A small-molecule ligand and the protein it binds are described below.
Small molecule (SMILES): O=C(Oc1c(Br)cc(Br)cc1CNC(=O)c1ccccc1[N+](=O)[O-])c1ccc(Br)cc1

Binding-site contacts:
Ligand atom C27 contacts residue TYR47 of chain 1.C at 3.4 Å (hydrophobic).
Ligand atom C27 contacts residue VAL76 of chain 1.C at 3.7 Å (hydrophobic).
Ligand atom O17 contacts residue SER129 of chain 1.C at 3.5 Å (h-bond).
Ligand atom C30 contacts residue ALA127 of chain 1.C at 3.5 Å (hydrophobic).
Ligand atom C5 contacts residue TYR64 of chain 1.C at 3.5 Å (hydrophobic).
Ligand atom N8 contacts residue THR75 of chain 1.C at 3.8 Å.
Ligand atom C2 contacts residue LEU36 of chain 1.C at 3.7 Å (hydrophobic).
Ligand atom C26 contacts residue VAL76 of chain 1.C at 3.7 Å (hydrophobic).
Ligand atom BR2 contacts residue TYR64 of chain 1.C at 3.5 Å.
Ligand atom C12 contacts residue THR75 of chain 1.C at 3.6 Å.
Ligand atom C4 contacts residue LEU36 of chain 1.C at 3.7 Å (hydrophobic).
Ligand atom C15 contacts residue PHE101 of chain 1.C at 3.7 Å (hydrophobic).
Ligand atom C12 contacts residue TYR93 of chain 1.C at 3.6 Å (hydrophobic).
Ligand atom C7 contacts residue ASP73 of chain 1.C at 3.4 Å.
Ligand atom C3 contacts residue TYR64 of chain 1.C at 3.5 Å (hydrophobic).
Ligand atom C13 contacts residue TYR93 of chain 1.C at 3.2 Å (hydrophobic).
Ligand atom N8 contacts residue ASP73 of chain 1.C at 2.8 Å (salt-bridge).
Ligand atom O18 contacts residue LEU110 of chain 1.C at 3.3 Å.
Ligand atom C2 contacts residue TYR64 of chain 1.C at 3.5 Å (hydrophobic).
Ligand atom C4 contacts residue TYR64 of chain 1.C at 3.6 Å (hydrophobic).
Ligand atom O18 contacts residue TRP60 of chain 1.C at 3.2 Å (h-bond).
Ligand atom C12 contacts residue TRP88 of chain 1.C at 3.4 Å (hydrophobic).
Ligand atom C29 contacts residue GLY126 of chain 1.C at 3.7 Å.
Ligand atom C26 contacts residue TYR47 of chain 1.C at 3.5 Å (hydrophobic).
Ligand atom O19 contacts residue TRP60 of chain 1.C at 2.9 Å (h-bond).
Ligand atom O17 contacts residue TYR56 of chain 1.C at 2.9 Å (h-bond).
Ligand atom C6 contacts residue TYR64 of chain 1.C at 3.6 Å (hydrophobic).
Ligand atom C1 contacts residue TYR64 of chain 1.C at 3.8 Å (hydrophobic).
Ligand atom C11 contacts residue TRP88 of chain 1.C at 3.5 Å (hydrophobic).
Ligand atom O19 contacts residue TYR56 of chain 1.C at 3.4 Å.
Ligand atom C11 contacts residue THR75 of chain 1.C at 3.5 Å.
Ligand atom BR1 contacts residue LEU125 of chain 1.C at 3.6 Å.
Ligand atom C9 contacts residue ASP73 of chain 1.C at 3.8 Å.
Ligand atom C29 contacts residue ALA127 of chain 1.C at 3.7 Å (hydrophobic).
Ligand atom C3 contacts residue LEU36 of chain 1.C at 3.6 Å (hydrophobic).
Ligand atom N16 contacts residue TRP60 of chain 1.C at 3.5 Å (h-bond).
Ligand atom O20 contacts residue TYR64 of chain 1.C at 3.4 Å (h-bond).
Ligand atom C10 contacts residue TRP88 of chain 1.C at 3.8 Å (hydrophobic).
Ligand atom BR2 contacts residue TRP60 of chain 1.C at 3.4 Å.
Ligand atom C13 contacts residue TRP88 of chain 1.C at 3.5 Å (hydrophobic).

Sequence of chain 1.C:
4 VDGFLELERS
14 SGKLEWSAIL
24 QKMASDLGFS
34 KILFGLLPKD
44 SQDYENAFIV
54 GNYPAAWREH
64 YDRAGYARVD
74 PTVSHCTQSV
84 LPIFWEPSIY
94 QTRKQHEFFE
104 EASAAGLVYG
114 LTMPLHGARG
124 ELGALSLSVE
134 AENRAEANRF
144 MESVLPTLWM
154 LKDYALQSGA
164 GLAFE